Binding-site contacts:
Ligand atom C5 contacts residue ASN522 of chain 1.A at 3.7 Å.
Ligand atom C8 contacts residue THR546 of chain 1.A at 3.9 Å.
Ligand atom O5 contacts residue THR608 of chain 1.A at 4.2 Å.
Ligand atom O7 contacts residue ASN610 of chain 1.A at 3.6 Å (h-bond).
Ligand atom C1 contacts residue THR608 of chain 1.A at 4.1 Å.
Ligand atom O5 contacts residue ASN498 of chain 1.A at 4.0 Å.
Ligand atom C2 contacts residue ASN522 of chain 1.A at 2.2 Å.
Ligand atom O3 contacts residue PRO611 of chain 1.A at 3.4 Å.
Ligand atom C3 contacts residue ASN522 of chain 1.A at 3.6 Å.
Ligand atom O4 contacts residue THR608 of chain 1.A at 3.0 Å (h-bond).
Ligand atom O3 contacts residue THR608 of chain 1.A at 4.2 Å.
Ligand atom O5 contacts residue ASN522 of chain 1.A at 2.4 Å (h-bond).
Ligand atom O6 contacts residue PRO611 of chain 1.A at 4.0 Å.
Ligand atom C6 contacts residue ASN610 of chain 1.A at 3.4 Å.
Ligand atom O6 contacts residue SER607 of chain 1.A at 3.8 Å.
Ligand atom C8 contacts residue ASN522 of chain 1.A at 4.2 Å.
Ligand atom C7 contacts residue ASN522 of chain 1.A at 3.2 Å.
Ligand atom C7 contacts residue PRO611 of chain 1.A at 4.3 Å (hydrophobic).
Ligand atom C3 contacts residue THR608 of chain 1.A at 3.4 Å.
Ligand atom C5 contacts residue THR608 of chain 1.A at 3.5 Å.
Ligand atom C4 contacts residue ARG609 of chain 1.A at 4.0 Å.
Ligand atom C8 contacts residue HIS587 of chain 1.A at 3.4 Å.
Ligand atom O6 contacts residue ASN610 of chain 1.A at 4.2 Å.
Ligand atom C1 contacts residue ARG609 of chain 1.A at 4.2 Å.
Ligand atom O7 contacts residue PRO611 of chain 1.A at 3.7 Å.
Ligand atom C4 contacts residue ASN522 of chain 1.A at 4.1 Å.
Ligand atom O7 contacts residue ASN522 of chain 1.A at 3.3 Å (h-bond).
Ligand atom C4 contacts residue THR608 of chain 1.A at 3.5 Å.
Ligand atom C1 contacts residue ASN498 of chain 1.A at 4.0 Å.
Ligand atom O7 contacts residue ASN498 of chain 1.A at 4.2 Å.
Ligand atom C5 contacts residue ASN610 of chain 1.A at 4.0 Å.
Ligand atom O4 contacts residue SER607 of chain 1.A at 4.2 Å.
Ligand atom O6 contacts residue ARG609 of chain 1.A at 3.5 Å (salt-bridge).
Ligand atom O2 contacts residue THR608 of chain 1.A at 3.8 Å.
Ligand atom O2 contacts residue SER607 of chain 1.A at 3.3 Å (h-bond).
Ligand atom C6 contacts residue PRO611 of chain 1.A at 3.3 Å (hydrophobic).
Ligand atom C8 contacts residue GLU585 of chain 1.A at 3.8 Å.
Ligand atom C1 contacts residue ASN522 of chain 1.A at 1.4 Å.
Ligand atom N2 contacts residue ASN522 of chain 1.A at 2.7 Å (h-bond).
Ligand atom C5 contacts residue ARG609 of chain 1.A at 4.1 Å.

Sequence of chain 1.A:
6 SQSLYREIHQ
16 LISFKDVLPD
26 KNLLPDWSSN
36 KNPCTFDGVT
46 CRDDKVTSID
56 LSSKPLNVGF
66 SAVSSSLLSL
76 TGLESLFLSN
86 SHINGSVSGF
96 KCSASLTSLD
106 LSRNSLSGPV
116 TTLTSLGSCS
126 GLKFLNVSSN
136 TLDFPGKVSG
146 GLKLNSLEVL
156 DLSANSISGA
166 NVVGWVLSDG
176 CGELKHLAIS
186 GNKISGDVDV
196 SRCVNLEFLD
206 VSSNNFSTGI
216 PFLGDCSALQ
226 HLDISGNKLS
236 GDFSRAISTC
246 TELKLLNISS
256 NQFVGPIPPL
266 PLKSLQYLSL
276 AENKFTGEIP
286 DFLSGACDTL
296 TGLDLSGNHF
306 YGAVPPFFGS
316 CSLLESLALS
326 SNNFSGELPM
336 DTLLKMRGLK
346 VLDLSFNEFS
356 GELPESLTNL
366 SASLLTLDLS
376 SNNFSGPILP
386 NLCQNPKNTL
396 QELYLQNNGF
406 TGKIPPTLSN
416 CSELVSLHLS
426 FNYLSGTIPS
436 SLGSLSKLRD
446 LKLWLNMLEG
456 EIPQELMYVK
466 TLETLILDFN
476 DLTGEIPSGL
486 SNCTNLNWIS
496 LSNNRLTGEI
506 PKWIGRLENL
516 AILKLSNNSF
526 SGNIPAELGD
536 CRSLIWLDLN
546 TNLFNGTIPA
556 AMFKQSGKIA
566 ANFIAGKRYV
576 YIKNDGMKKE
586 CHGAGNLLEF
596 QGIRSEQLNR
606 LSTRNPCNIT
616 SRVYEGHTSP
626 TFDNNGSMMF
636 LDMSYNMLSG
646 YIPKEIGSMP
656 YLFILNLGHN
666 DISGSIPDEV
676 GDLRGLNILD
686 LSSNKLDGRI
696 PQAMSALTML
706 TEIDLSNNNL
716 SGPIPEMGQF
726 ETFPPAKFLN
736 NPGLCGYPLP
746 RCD

A small-molecule ligand and the protein it binds are described below.
Small molecule (SMILES): CC(=O)N[C@H]1[C@H](O[C@H]2[C@H](O)[C@@H](NC(C)=O)CO[C@@H]2CO)O[C@H](CO)[C@@H](O[C@@H]2O[C@H](CO)[C@@H](O)[C@H](O[C@H]3O[C@H](CO)[C@@H](O)[C@H](O)[C@@H]3O)[C@@H]2O)[C@@H]1O